This small molecule binds to this protein.
Small molecule (SMILES): O=[N+]([O-])c1ccc(O)cc1

Sequence of chain 2.B:
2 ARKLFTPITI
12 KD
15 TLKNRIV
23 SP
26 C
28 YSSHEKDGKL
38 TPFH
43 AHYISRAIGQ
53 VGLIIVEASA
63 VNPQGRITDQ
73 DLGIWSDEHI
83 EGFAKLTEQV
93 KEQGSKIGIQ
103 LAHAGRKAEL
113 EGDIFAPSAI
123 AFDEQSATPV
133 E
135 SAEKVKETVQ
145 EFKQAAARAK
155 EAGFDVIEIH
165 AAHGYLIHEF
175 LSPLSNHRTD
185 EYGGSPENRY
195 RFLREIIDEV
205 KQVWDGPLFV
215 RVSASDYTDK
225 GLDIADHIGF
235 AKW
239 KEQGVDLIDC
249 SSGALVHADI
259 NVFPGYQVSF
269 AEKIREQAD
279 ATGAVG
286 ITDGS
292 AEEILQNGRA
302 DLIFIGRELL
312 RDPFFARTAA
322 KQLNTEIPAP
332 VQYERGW

Sequence of chain 2.A:
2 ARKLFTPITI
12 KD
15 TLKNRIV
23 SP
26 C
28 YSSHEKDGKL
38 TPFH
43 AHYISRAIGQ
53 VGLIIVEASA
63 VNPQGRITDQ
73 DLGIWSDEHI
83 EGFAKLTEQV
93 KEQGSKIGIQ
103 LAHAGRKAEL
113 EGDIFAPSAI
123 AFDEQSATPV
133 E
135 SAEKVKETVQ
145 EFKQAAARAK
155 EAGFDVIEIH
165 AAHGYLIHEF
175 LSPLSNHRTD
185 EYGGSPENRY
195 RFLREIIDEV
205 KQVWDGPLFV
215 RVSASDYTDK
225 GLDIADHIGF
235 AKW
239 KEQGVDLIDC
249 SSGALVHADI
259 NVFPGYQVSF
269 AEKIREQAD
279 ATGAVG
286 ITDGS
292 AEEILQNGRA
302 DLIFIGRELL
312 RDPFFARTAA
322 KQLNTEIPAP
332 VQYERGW

Binding-site contacts:
Ligand atom O2 contacts residue FMN1 of chain 2.G at 4.0 Å.
Ligand atom C5 contacts residue TYR169 of chain 2.B at 4.2 Å (hydrophobic).
Ligand atom C5 contacts residue HIS167 of chain 2.B at 3.2 Å.
Ligand atom C5 contacts residue FMN1 of chain 2.G at 3.3 Å.
Ligand atom O2 contacts residue TYR28 of chain 2.B at 1.6 Å (h-bond).
Ligand atom C2 contacts residue TYR28 of chain 2.B at 3.6 Å (hydrophobic).
Ligand atom C2 contacts residue FMN1 of chain 2.G at 3.4 Å.
Ligand atom OH contacts residue HIS167 of chain 2.B at 2.5 Å (h-bond).
Ligand atom C3 contacts residue ILE69 of chain 2.B at 3.7 Å (hydrophobic).
Ligand atom O2 contacts residue CYS26 of chain 2.B at 4.1 Å.
Ligand atom C3 contacts residue FMN1 of chain 2.G at 3.2 Å.
Ligand atom O3 contacts residue TYR28 of chain 2.B at 3.7 Å.
Ligand atom C3 contacts residue HIS164 of chain 2.B at 4.3 Å.
Ligand atom C6 contacts residue FMN1 of chain 2.G at 3.6 Å.
Ligand atom OH contacts residue TYR169 of chain 2.B at 3.3 Å.
Ligand atom N1 contacts residue FMN1 of chain 2.G at 3.8 Å.
Ligand atom C4 contacts residue FMN1 of chain 2.G at 3.4 Å.
Ligand atom O3 contacts residue ARG336 of chain 2.A at 3.0 Å (salt-bridge).
Ligand atom N1 contacts residue ARG336 of chain 2.A at 4.2 Å.
Ligand atom C1 contacts residue TYR28 of chain 2.B at 3.7 Å (hydrophobic).
Ligand atom C4 contacts residue HIS167 of chain 2.B at 3.3 Å.
Ligand atom OH contacts residue FMN1 of chain 2.G at 3.0 Å.
Ligand atom C3 contacts residue CYS26 of chain 2.B at 4.2 Å (hydrophobic).
Ligand atom N1 contacts residue TYR28 of chain 2.B at 2.8 Å (h-bond).
Ligand atom C3 contacts residue TYR169 of chain 2.B at 3.5 Å (hydrophobic).
Ligand atom C1 contacts residue FMN1 of chain 2.G at 3.5 Å.
Ligand atom O3 contacts residue FMN1 of chain 2.G at 4.0 Å.
Ligand atom C2 contacts residue TYR169 of chain 2.B at 3.7 Å (hydrophobic).
Ligand atom C4 contacts residue TYR169 of chain 2.B at 3.6 Å (hydrophobic).
Ligand atom C1 contacts residue TYR169 of chain 2.B at 4.1 Å (hydrophobic).
Ligand atom C2 contacts residue ILE69 of chain 2.B at 3.8 Å (hydrophobic).
Ligand atom C6 contacts residue TYR169 of chain 2.B at 4.4 Å (hydrophobic).
Ligand atom C2 contacts residue CYS26 of chain 2.B at 3.8 Å (hydrophobic).
Ligand atom OH contacts residue HIS164 of chain 2.B at 2.6 Å (h-bond).
Ligand atom C4 contacts residue HIS164 of chain 2.B at 3.9 Å.